The protein below binds the small molecule below.
Small molecule (SMILES): CC(=O)N[C@H]1[C@H](O[C@H]2[C@H](O)[C@@H](NC(C)=O)CO[C@@H]2CO)O[C@H](CO)[C@@H](O[C@@H]2O[C@H](CO)[C@@H](O)[C@H](O)[C@@H]2O)[C@@H]1O

Sequence of chain 1.E:
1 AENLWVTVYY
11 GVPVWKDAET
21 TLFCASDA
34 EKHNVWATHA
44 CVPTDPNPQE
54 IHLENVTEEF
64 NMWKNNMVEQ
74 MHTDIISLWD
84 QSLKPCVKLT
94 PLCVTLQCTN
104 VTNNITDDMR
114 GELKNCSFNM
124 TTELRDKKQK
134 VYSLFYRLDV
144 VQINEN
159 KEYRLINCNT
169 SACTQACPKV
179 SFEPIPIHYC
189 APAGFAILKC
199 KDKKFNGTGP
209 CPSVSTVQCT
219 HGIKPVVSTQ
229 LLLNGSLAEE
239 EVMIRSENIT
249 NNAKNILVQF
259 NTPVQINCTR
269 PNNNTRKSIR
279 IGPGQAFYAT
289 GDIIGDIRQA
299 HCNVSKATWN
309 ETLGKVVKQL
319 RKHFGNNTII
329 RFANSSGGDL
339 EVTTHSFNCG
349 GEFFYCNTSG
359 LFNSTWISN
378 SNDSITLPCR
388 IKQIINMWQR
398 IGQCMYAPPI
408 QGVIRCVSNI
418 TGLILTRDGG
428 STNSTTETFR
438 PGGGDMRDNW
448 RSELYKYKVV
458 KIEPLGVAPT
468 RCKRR

Binding-site contacts:
Ligand atom C8 contacts residue ASN301 of chain 1.E at 3.8 Å.
Ligand atom C3 contacts residue GLN263 of chain 1.E at 3.9 Å.
Ligand atom C5 contacts residue ASN265 of chain 1.E at 3.6 Å.
Ligand atom C2 contacts residue ASN265 of chain 1.E at 2.4 Å.
Ligand atom O6 contacts residue ARG412 of chain 1.E at 4.0 Å.
Ligand atom O6 contacts residue VAL414 of chain 1.E at 3.9 Å.
Ligand atom C3 contacts residue ASN265 of chain 1.E at 3.8 Å.
Ligand atom C7 contacts residue ASN265 of chain 1.E at 3.1 Å.
Ligand atom O5 contacts residue ARG412 of chain 1.E at 3.5 Å (salt-bridge).
Ligand atom O4 contacts residue GLN263 of chain 1.E at 4.1 Å.
Ligand atom O5 contacts residue ASN265 of chain 1.E at 2.3 Å (h-bond).
Ligand atom C5 contacts residue GLN263 of chain 1.E at 3.5 Å.
Ligand atom C1 contacts residue ARG412 of chain 1.E at 4.2 Å.
Ligand atom O5 contacts residue VAL414 of chain 1.E at 4.4 Å.
Ligand atom O5 contacts residue GLN263 of chain 1.E at 4.0 Å.
Ligand atom C8 contacts residue SER381 of chain 1.E at 4.4 Å.
Ligand atom C6 contacts residue ARG412 of chain 1.E at 4.3 Å.
Ligand atom C2 contacts residue GLN263 of chain 1.E at 4.3 Å.
Ligand atom C1 contacts residue GLN263 of chain 1.E at 3.7 Å.
Ligand atom C1 contacts residue ASN265 of chain 1.E at 1.4 Å.
Ligand atom C8 contacts residue VAL302 of chain 1.E at 4.2 Å (hydrophobic).
Ligand atom O6 contacts residue GLN263 of chain 1.E at 4.4 Å.
Ligand atom C4 contacts residue ASN265 of chain 1.E at 4.2 Å.
Ligand atom C4 contacts residue GLN263 of chain 1.E at 4.1 Å.
Ligand atom C8 contacts residue GLN263 of chain 1.E at 4.4 Å.
Ligand atom O7 contacts residue NAG1 of chain 1.FA at 3.8 Å.
Ligand atom O7 contacts residue ASN265 of chain 1.E at 3.0 Å (h-bond).
Ligand atom O7 contacts residue ASN301 of chain 1.E at 3.9 Å.
Ligand atom N2 contacts residue ASN265 of chain 1.E at 2.9 Å (h-bond).
Ligand atom C8 contacts residue ASN265 of chain 1.E at 4.3 Å.
Ligand atom C8 contacts residue SER303 of chain 1.E at 3.5 Å.
Ligand atom C7 contacts residue ASN301 of chain 1.E at 4.4 Å.